Sequence of chain 1.A:
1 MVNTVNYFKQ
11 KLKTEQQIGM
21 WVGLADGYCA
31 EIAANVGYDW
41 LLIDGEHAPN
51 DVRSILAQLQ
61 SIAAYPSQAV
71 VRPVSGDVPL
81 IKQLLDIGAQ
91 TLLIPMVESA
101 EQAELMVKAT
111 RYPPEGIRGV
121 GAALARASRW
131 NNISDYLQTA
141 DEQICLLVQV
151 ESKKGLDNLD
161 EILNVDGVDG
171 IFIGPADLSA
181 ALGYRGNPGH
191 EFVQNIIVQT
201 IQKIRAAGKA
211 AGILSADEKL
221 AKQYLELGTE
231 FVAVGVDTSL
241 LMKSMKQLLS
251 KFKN

This protein binds this small molecule.
Small molecule (SMILES): CC(=O)C(=O)O

Binding-site contacts:
Ligand atom OXT contacts residue ZN1 of chain 1.E at 2.3 Å.
Ligand atom O contacts residue GLY174 of chain 1.A at 3.3 Å.
Ligand atom OXT contacts residue ALA176 of chain 1.A at 3.5 Å (h-bond).
Ligand atom O3 contacts residue ZN1 of chain 1.E at 2.0 Å.
Ligand atom CA contacts residue ZN1 of chain 1.E at 2.8 Å.
Ligand atom CB contacts residue TRP21 of chain 1.A at 4.1 Å (hydrophobic).
Ligand atom C contacts residue ALA176 of chain 1.A at 3.6 Å (hydrophobic).
Ligand atom C contacts residue GLY174 of chain 1.A at 3.4 Å.
Ligand atom CA contacts residue GLY174 of chain 1.A at 3.9 Å.
Ligand atom OXT contacts residue GLY174 of chain 1.A at 3.4 Å.
Ligand atom CA contacts residue ASP177 of chain 1.A at 4.5 Å.
Ligand atom OXT contacts residue GLU151 of chain 1.A at 3.2 Å (salt-bridge).
Ligand atom CB contacts residue LEU214 of chain 1.A at 3.9 Å (hydrophobic).
Ligand atom OXT contacts residue PRO175 of chain 1.A at 4.0 Å.
Ligand atom C contacts residue ZN1 of chain 1.E at 3.0 Å.
Ligand atom OXT contacts residue VAL120 of chain 1.B at 4.2 Å.
Ligand atom O contacts residue ZN1 of chain 1.E at 4.3 Å.
Ligand atom O contacts residue ASP177 of chain 1.A at 4.1 Å.
Ligand atom O3 contacts residue GLN149 of chain 1.A at 3.0 Å (h-bond).
Ligand atom CA contacts residue GLU151 of chain 1.A at 4.1 Å.
Ligand atom O3 contacts residue GLY174 of chain 1.A at 4.1 Å.
Ligand atom CA contacts residue ARG72 of chain 1.A at 3.7 Å.
Ligand atom CB contacts residue ARG72 of chain 1.A at 3.7 Å.
Ligand atom O3 contacts residue GLU151 of chain 1.A at 3.3 Å (salt-bridge).
Ligand atom O3 contacts residue ASP177 of chain 1.A at 3.9 Å.
Ligand atom OXT contacts residue ASP177 of chain 1.A at 3.0 Å (salt-bridge).
Ligand atom C contacts residue GLU151 of chain 1.A at 4.0 Å.
Ligand atom CA contacts residue GLN149 of chain 1.A at 4.0 Å.
Ligand atom CB contacts residue ZN1 of chain 1.E at 4.1 Å.
Ligand atom O3 contacts residue ARG72 of chain 1.A at 2.8 Å (salt-bridge).
Ligand atom C contacts residue ASP177 of chain 1.A at 3.9 Å.
Ligand atom O contacts residue ALA176 of chain 1.A at 2.8 Å (h-bond).
Ligand atom O contacts residue PRO175 of chain 1.A at 3.1 Å (h-bond).
Ligand atom C contacts residue PRO175 of chain 1.A at 3.8 Å (hydrophobic).

Sequence of chain 1.B:
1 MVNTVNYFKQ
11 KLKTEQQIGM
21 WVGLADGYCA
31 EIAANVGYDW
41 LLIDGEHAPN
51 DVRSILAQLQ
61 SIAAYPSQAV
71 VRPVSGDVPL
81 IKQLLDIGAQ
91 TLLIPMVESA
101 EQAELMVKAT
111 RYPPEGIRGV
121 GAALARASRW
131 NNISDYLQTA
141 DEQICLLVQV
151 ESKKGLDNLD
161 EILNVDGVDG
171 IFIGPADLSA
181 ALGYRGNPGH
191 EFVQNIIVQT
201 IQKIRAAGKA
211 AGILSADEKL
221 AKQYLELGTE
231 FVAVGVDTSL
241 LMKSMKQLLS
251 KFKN